Sequence of chain 1.D:
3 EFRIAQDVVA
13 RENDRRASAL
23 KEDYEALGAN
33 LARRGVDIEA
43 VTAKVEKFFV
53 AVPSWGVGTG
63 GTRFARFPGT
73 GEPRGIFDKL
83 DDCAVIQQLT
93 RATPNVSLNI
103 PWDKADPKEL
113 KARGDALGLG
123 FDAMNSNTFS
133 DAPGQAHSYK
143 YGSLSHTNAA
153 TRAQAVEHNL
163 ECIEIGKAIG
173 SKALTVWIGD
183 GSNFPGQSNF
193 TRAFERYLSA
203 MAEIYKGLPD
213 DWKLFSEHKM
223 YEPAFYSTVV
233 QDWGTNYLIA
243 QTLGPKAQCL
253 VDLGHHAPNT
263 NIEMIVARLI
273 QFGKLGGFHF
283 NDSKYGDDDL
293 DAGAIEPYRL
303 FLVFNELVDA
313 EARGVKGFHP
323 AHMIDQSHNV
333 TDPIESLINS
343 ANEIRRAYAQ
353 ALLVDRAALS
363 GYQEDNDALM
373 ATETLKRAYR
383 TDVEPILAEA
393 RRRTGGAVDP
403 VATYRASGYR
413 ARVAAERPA

Binding-site contacts:
Ligand atom O3 contacts residue SER329 of chain 1.C at 3.9 Å.
Ligand atom C2 contacts residue TRP57 of chain 1.C at 3.9 Å (hydrophobic).
Ligand atom O3 contacts residue GLY58 of chain 1.C at 4.2 Å.
Ligand atom C3 contacts residue GLN328 of chain 1.C at 4.5 Å.
Ligand atom O4 contacts residue TRP57 of chain 1.C at 4.1 Å.
Ligand atom C5 contacts residue SER329 of chain 1.C at 4.4 Å.
Ligand atom C4 contacts residue GLN328 of chain 1.C at 4.4 Å.
Ligand atom C3 contacts residue TRP57 of chain 1.C at 3.9 Å (hydrophobic).
Ligand atom C1 contacts residue GLY62 of chain 1.C at 4.4 Å.
Ligand atom O1 contacts residue GLY63 of chain 1.C at 3.3 Å (h-bond).
Ligand atom O4 contacts residue ARG65 of chain 1.D at 4.4 Å.
Ligand atom C3 contacts residue GLY62 of chain 1.C at 4.0 Å.
Ligand atom C4 contacts residue TRP57 of chain 1.C at 3.9 Å (hydrophobic).
Ligand atom O3 contacts residue GLY62 of chain 1.C at 4.3 Å.
Ligand atom C6 contacts residue PHE66 of chain 1.D at 3.6 Å (hydrophobic).
Ligand atom O1 contacts residue SER329 of chain 1.C at 4.2 Å.
Ligand atom O2 contacts residue TRP57 of chain 1.C at 3.1 Å (h-bond).
Ligand atom O3 contacts residue GLY60 of chain 1.C at 4.4 Å.
Ligand atom C6 contacts residue ARG65 of chain 1.D at 4.0 Å.
Ligand atom C2 contacts residue GLY62 of chain 1.C at 3.9 Å.
Ligand atom C4 contacts residue SER329 of chain 1.C at 4.1 Å.
Ligand atom C3 contacts residue SER329 of chain 1.C at 3.5 Å.
Ligand atom O4 contacts residue GLN328 of chain 1.C at 3.5 Å (h-bond).
Ligand atom O3 contacts residue TRP57 of chain 1.C at 2.8 Å (h-bond).
Ligand atom C5 contacts residue ARG65 of chain 1.D at 4.3 Å.
Ligand atom O3 contacts residue GLN328 of chain 1.C at 3.6 Å.
Ligand atom O4 contacts residue SER329 of chain 1.C at 3.3 Å.
Ligand atom O1 contacts residue GLY62 of chain 1.C at 3.7 Å.

Sequence of chain 1.C:
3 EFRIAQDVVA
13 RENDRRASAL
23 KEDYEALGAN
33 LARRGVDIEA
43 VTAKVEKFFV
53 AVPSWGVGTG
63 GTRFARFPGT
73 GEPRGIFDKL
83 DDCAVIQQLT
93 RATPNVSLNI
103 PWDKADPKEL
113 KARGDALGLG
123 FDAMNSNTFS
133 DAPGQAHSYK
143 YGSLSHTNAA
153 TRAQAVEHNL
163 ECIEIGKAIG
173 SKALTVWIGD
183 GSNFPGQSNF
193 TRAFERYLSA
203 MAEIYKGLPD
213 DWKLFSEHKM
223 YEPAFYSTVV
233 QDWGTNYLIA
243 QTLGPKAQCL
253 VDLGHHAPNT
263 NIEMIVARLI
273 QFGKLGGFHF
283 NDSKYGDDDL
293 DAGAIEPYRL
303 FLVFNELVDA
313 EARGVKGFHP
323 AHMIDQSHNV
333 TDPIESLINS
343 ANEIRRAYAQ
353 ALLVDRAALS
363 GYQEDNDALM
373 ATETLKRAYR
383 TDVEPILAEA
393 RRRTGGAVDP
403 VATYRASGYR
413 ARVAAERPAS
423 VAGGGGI

This small molecule binds to this protein.
Small molecule (SMILES): C[C@@H]1O[C@@H](O)[C@H](O)[C@H](O)[C@H]1O